Sequence of chain 1.A:
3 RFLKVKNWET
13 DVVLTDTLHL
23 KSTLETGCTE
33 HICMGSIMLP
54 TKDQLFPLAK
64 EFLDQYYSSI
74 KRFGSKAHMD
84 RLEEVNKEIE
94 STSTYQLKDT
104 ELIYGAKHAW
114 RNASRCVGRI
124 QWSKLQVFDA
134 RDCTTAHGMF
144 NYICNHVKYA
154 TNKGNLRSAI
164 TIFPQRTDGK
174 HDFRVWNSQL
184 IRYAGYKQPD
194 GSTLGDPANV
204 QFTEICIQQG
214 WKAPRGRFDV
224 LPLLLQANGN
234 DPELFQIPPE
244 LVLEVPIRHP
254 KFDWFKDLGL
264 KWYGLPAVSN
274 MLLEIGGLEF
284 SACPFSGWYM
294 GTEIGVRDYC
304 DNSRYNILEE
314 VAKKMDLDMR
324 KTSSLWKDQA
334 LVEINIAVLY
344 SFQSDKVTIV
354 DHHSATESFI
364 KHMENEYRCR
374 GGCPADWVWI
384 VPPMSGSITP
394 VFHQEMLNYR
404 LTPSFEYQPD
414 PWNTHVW

Sequence of chain 1.B:
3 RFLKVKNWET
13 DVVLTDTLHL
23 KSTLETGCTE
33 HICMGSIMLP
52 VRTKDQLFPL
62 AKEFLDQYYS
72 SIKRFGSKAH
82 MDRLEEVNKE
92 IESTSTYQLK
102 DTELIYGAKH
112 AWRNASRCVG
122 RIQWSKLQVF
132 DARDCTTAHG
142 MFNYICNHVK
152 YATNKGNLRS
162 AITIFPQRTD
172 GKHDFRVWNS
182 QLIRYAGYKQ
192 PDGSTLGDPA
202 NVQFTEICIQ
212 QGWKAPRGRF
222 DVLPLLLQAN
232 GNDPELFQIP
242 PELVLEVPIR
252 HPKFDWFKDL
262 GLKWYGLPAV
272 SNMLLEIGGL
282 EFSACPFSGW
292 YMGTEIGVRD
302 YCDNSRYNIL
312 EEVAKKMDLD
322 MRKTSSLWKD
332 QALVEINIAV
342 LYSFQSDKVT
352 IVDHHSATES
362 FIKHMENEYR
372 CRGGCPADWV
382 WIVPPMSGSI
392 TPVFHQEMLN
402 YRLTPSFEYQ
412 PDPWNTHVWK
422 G

A small-molecule ligand and the protein it binds are described below.
Small molecule (SMILES): Cc1cc(N)nc(C[C@@H]2CNC[C@@H]2OCCNCC(F)(F)c2cccc(F)c2)c1

Binding-site contacts:
Ligand atom C3 contacts residue HEM1 of chain 1.H at 3.6 Å.
Ligand atom N6A contacts residue HEM1 of chain 1.H at 2.8 Å (h-bond).
Ligand atom N1' contacts residue HEM1 of chain 1.H at 2.8 Å (h-bond).
Ligand atom C5' contacts residue HEM1 of chain 1.H at 3.4 Å.
Ligand atom C15 contacts residue TRP291 of chain 1.B at 3.5 Å (hydrophobic).
Ligand atom N1A contacts residue HEM1 of chain 1.H at 2.7 Å (h-bond).
Ligand atom N2 contacts residue HEM1 of chain 1.H at 2.9 Å (h-bond).
Ligand atom C8A contacts residue TRP10 of chain 1.A at 3.6 Å (hydrophobic).
Ligand atom C7A contacts residue HEM1 of chain 1.H at 3.6 Å.
Ligand atom C1 contacts residue GLN182 of chain 1.B at 3.5 Å.
Ligand atom C11 contacts residue PRO269 of chain 1.B at 3.5 Å (hydrophobic).
Ligand atom C5A contacts residue TYR410 of chain 1.B at 3.6 Å (hydrophobic).
Ligand atom N1' contacts residue H4B1 of chain 1.I at 2.8 Å (h-bond).
Ligand atom F5 contacts residue VAL271 of chain 1.B at 3.3 Å.
Ligand atom F13 contacts residue PHE288 of chain 1.B at 3.6 Å.
Ligand atom O1 contacts residue HEM1 of chain 1.H at 3.2 Å (h-bond).
Ligand atom C14 contacts residue HEM1 of chain 1.H at 3.3 Å.
Ligand atom C2' contacts residue HEM1 of chain 1.H at 3.4 Å.
Ligand atom F13 contacts residue SER289 of chain 1.B at 3.6 Å.
Ligand atom C2 contacts residue GLN182 of chain 1.B at 3.4 Å.
Ligand atom F6 contacts residue PRO269 of chain 1.B at 3.5 Å.
Ligand atom C13 contacts residue PRO269 of chain 1.B at 3.7 Å (hydrophobic).
Ligand atom C6A contacts residue HEM1 of chain 1.H at 3.6 Å.
Ligand atom C4 contacts residue GLU296 of chain 1.B at 3.5 Å.
Ligand atom C12 contacts residue VAL271 of chain 1.B at 3.7 Å (hydrophobic).
Ligand atom C12 contacts residue PRO269 of chain 1.B at 3.7 Å (hydrophobic).
Ligand atom N6A contacts residue ARG118 of chain 1.B at 3.4 Å (salt-bridge).
Ligand atom F13 contacts residue GLY290 of chain 1.B at 3.2 Å.
Ligand atom F6 contacts residue GLU296 of chain 1.B at 2.9 Å.
Ligand atom C3 contacts residue GLU296 of chain 1.B at 3.6 Å.
Ligand atom C15 contacts residue HEM1 of chain 1.H at 3.5 Å.
Ligand atom C2A contacts residue HEM1 of chain 1.H at 3.6 Å.
Ligand atom F6 contacts residue TYR292 of chain 1.B at 3.5 Å.
Ligand atom C5' contacts residue TRP382 of chain 1.B at 3.4 Å (hydrophobic).
Ligand atom F5 contacts residue GLN182 of chain 1.B at 3.7 Å.
Ligand atom C16 contacts residue GLU296 of chain 1.B at 3.0 Å.
Ligand atom C5' contacts residue H4B1 of chain 1.I at 3.4 Å.
Ligand atom F13 contacts residue PRO269 of chain 1.B at 3.6 Å.
Ligand atom C6A contacts residue TYR410 of chain 1.B at 3.6 Å (hydrophobic).
Ligand atom C11 contacts residue GLU296 of chain 1.B at 3.7 Å.